Sequence of chain 3.A:
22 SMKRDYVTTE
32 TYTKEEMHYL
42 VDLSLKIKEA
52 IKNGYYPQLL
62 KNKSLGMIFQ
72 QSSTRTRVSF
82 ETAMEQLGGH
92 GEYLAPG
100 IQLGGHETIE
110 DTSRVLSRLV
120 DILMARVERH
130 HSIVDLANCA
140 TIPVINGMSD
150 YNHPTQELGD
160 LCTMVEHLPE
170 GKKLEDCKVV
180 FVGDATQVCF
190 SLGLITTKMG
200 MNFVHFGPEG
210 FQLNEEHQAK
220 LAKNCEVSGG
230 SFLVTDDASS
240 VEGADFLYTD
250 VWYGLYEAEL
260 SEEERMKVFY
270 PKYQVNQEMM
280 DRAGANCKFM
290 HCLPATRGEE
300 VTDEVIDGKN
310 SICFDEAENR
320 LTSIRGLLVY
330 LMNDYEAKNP

The protein below binds the small molecule below.
Small molecule (SMILES): N[C@@H](CCCNC(=O)CP(=O)(O)O)C(=O)O

Binding-site contacts:
Ligand atom N contacts residue ASP249 of chain 3.A at 2.7 Å (salt-bridge).
Ligand atom O1P contacts residue ARG125 of chain 3.A at 3.4 Å (salt-bridge).
Ligand atom O1 contacts residue ARG125 of chain 3.A at 2.8 Å (salt-bridge).
Ligand atom P contacts residue SER74 of chain 3.A at 3.8 Å.
Ligand atom O1P contacts residue THR75 of chain 3.A at 3.8 Å.
Ligand atom O1 contacts residue THR77 of chain 3.A at 3.3 Å (h-bond).
Ligand atom CB contacts residue ASP249 of chain 3.A at 3.7 Å.
Ligand atom CB contacts residue GLN186 of chain 3.A at 3.5 Å.
Ligand atom C1P contacts residue LEU292 of chain 3.A at 3.4 Å (hydrophobic).
Ligand atom C1 contacts residue ARG125 of chain 3.A at 3.7 Å.
Ligand atom P contacts residue THR75 of chain 3.A at 3.8 Å.
Ligand atom CA contacts residue ASP249 of chain 3.A at 3.5 Å.
Ligand atom O contacts residue GLN186 of chain 3.A at 3.0 Å (h-bond).
Ligand atom P contacts residue ARG125 of chain 3.A at 3.7 Å.
Ligand atom O2P contacts residue THR75 of chain 3.A at 2.9 Å (h-bond).
Ligand atom O1P contacts residue THR77 of chain 3.A at 2.7 Å (h-bond).
Ligand atom O1 contacts residue ARG319 of chain 3.A at 3.3 Å (salt-bridge).
Ligand atom CA contacts residue GLN186 of chain 3.A at 3.6 Å.
Ligand atom CB contacts residue MET147 of chain 3.A at 3.7 Å (hydrophobic).
Ligand atom CD contacts residue HIS152 of chain 3.A at 3.8 Å.
Ligand atom O contacts residue MET147 of chain 3.A at 3.9 Å.
Ligand atom C1P contacts residue ARG76 of chain 3.A at 3.4 Å.
Ligand atom CD contacts residue LEU292 of chain 3.A at 3.8 Å (hydrophobic).
Ligand atom O1P contacts residue ARG76 of chain 3.A at 3.5 Å (salt-bridge).
Ligand atom O3P contacts residue ARG125 of chain 3.A at 2.8 Å (salt-bridge).
Ligand atom C1 contacts residue ARG319 of chain 3.A at 3.8 Å.
Ligand atom C1 contacts residue HIS152 of chain 3.A at 3.8 Å.
Ligand atom N contacts residue THR185 of chain 3.A at 3.7 Å.
Ligand atom P contacts residue ARG76 of chain 3.A at 3.8 Å.
Ligand atom CD contacts residue MET147 of chain 3.A at 3.7 Å (hydrophobic).
Ligand atom CB contacts residue VAL187 of chain 3.A at 3.7 Å (hydrophobic).
Ligand atom C1 contacts residue LEU292 of chain 3.A at 3.6 Å (hydrophobic).
Ligand atom C1P contacts residue ARG319 of chain 3.A at 3.9 Å.
Ligand atom N contacts residue GLN186 of chain 3.A at 2.8 Å (h-bond).
Ligand atom CD contacts residue CYS291 of chain 3.A at 3.8 Å (hydrophobic).
Ligand atom NE contacts residue LEU292 of chain 3.A at 2.8 Å (h-bond).
Ligand atom O1P contacts residue SER74 of chain 3.A at 2.6 Å (h-bond).
Ligand atom O2P contacts residue ARG76 of chain 3.A at 2.8 Å (salt-bridge).
Ligand atom O1 contacts residue HIS152 of chain 3.A at 2.8 Å (h-bond).
Ligand atom O3P contacts residue SER74 of chain 3.A at 3.9 Å.